Sequence of chain 1.D:
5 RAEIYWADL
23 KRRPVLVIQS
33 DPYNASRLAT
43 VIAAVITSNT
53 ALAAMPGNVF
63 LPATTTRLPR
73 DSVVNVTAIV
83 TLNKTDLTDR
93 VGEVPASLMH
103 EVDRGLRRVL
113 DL

A protein and the small-molecule ligand that binds it are described below.
Small molecule (SMILES): Nc1ccn([C@@H]2O[C@H](CO[P](=O)(O)O[C@H]3C[C@H](n4ccc(=O)[nH]c4=O)O[C@@H]3COP(=O)=O)[C@@H](O)[C@H]2O)c(=O)n1

Binding-site contacts:
Ligand atom C4 contacts residue ARG72 of chain 1.D at 3.6 Å.
Ligand atom O4' contacts residue SER50 of chain 1.D at 2.6 Å (h-bond).
Ligand atom O4' contacts residue TRP10 of chain 1.D at 3.5 Å.
Ligand atom P contacts residue ARG25 of chain 1.D at 3.4 Å.
Ligand atom C4 contacts residue SER74 of chain 1.D at 3.4 Å.
Ligand atom OP1 contacts residue ARG25 of chain 1.D at 2.5 Å (salt-bridge).
Ligand atom O2 contacts residue THR49 of chain 1.D at 3.0 Å.
Ligand atom O3' contacts residue ARG25 of chain 1.D at 3.3 Å (salt-bridge).
Ligand atom C5' contacts residue THR49 of chain 1.D at 3.7 Å.
Ligand atom N1 contacts residue SER50 of chain 1.D at 3.2 Å (h-bond).
Ligand atom N1 contacts residue PRO26 of chain 1.D at 3.6 Å.
Ligand atom O3' contacts residue ASN51 of chain 1.D at 2.5 Å (h-bond).
Ligand atom C2 contacts residue SER50 of chain 1.D at 3.5 Å.
Ligand atom C5' contacts residue ARG24 of chain 1.D at 3.8 Å.
Ligand atom O4' contacts residue ARG24 of chain 1.D at 3.6 Å.
Ligand atom C2 contacts residue SER74 of chain 1.D at 3.8 Å.
Ligand atom O4 contacts residue SER74 of chain 1.D at 3.2 Å (h-bond).
Ligand atom C4' contacts residue THR49 of chain 1.D at 3.3 Å.
Ligand atom O4 contacts residue PRO71 of chain 1.D at 3.5 Å.
Ligand atom C1' contacts residue PRO26 of chain 1.D at 3.5 Å (hydrophobic).
Ligand atom C4' contacts residue SER50 of chain 1.D at 3.8 Å.
Ligand atom N3 contacts residue SER74 of chain 1.D at 2.7 Å (h-bond).
Ligand atom O2 contacts residue SER50 of chain 1.D at 2.8 Å (h-bond).
Ligand atom C4' contacts residue ARG24 of chain 1.D at 3.4 Å.
Ligand atom O2 contacts residue ILE48 of chain 1.D at 3.2 Å (h-bond).
Ligand atom O5' contacts residue ARG25 of chain 1.D at 3.7 Å.
Ligand atom C6 contacts residue SER50 of chain 1.D at 3.6 Å.
Ligand atom O4 contacts residue ARG72 of chain 1.D at 3.1 Å (salt-bridge).
Ligand atom O4 contacts residue LEU70 of chain 1.D at 3.5 Å.
Ligand atom C2 contacts residue PRO26 of chain 1.D at 3.7 Å (hydrophobic).
Ligand atom C1' contacts residue SER50 of chain 1.D at 3.4 Å.
Ligand atom C1' contacts residue ASN51 of chain 1.D at 3.4 Å.
Ligand atom O2 contacts residue ASN51 of chain 1.D at 3.0 Å (h-bond).
Ligand atom C5' contacts residue ARG25 of chain 1.D at 3.3 Å.
Ligand atom C6 contacts residue TRP10 of chain 1.D at 3.4 Å (hydrophobic).
Ligand atom C2 contacts residue SER50 of chain 1.D at 3.6 Å.
Ligand atom O4' contacts residue ASN51 of chain 1.D at 3.7 Å.
Ligand atom C2' contacts residue SER50 of chain 1.D at 3.3 Å.
Ligand atom N3 contacts residue ARG72 of chain 1.D at 3.5 Å (salt-bridge).
Ligand atom O4' contacts residue PRO26 of chain 1.D at 3.4 Å.